This small molecule binds to this protein.
Small molecule (SMILES): CC(C)[C@H](NC(=O)[C@H](CCCN=C(N)N)NC(=O)[C@@H](N)CCC(=O)O)C(=O)N[C@H](C=O)CCCCN

Binding-site contacts:
Ligand atom CG2 contacts residue PHE76 of chain 16.B at 3.8 Å (hydrophobic).

Sequence of chain 16.B:
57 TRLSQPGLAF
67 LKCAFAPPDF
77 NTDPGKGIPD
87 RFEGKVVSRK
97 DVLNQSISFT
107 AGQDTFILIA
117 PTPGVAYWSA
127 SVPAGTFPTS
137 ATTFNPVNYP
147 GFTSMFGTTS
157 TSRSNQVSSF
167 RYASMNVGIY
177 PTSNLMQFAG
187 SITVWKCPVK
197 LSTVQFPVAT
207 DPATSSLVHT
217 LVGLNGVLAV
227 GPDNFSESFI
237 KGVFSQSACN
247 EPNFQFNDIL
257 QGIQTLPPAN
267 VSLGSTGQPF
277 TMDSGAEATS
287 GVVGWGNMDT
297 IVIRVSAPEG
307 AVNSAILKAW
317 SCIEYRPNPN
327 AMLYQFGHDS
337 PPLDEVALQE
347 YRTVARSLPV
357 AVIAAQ